This small molecule binds to this protein.
Small molecule (SMILES): CC(=O)N[C@@H]1[C@@H](O)[C@H](O)[C@@H](CO)O[C@H]1O

Sequence of chain 1.B:
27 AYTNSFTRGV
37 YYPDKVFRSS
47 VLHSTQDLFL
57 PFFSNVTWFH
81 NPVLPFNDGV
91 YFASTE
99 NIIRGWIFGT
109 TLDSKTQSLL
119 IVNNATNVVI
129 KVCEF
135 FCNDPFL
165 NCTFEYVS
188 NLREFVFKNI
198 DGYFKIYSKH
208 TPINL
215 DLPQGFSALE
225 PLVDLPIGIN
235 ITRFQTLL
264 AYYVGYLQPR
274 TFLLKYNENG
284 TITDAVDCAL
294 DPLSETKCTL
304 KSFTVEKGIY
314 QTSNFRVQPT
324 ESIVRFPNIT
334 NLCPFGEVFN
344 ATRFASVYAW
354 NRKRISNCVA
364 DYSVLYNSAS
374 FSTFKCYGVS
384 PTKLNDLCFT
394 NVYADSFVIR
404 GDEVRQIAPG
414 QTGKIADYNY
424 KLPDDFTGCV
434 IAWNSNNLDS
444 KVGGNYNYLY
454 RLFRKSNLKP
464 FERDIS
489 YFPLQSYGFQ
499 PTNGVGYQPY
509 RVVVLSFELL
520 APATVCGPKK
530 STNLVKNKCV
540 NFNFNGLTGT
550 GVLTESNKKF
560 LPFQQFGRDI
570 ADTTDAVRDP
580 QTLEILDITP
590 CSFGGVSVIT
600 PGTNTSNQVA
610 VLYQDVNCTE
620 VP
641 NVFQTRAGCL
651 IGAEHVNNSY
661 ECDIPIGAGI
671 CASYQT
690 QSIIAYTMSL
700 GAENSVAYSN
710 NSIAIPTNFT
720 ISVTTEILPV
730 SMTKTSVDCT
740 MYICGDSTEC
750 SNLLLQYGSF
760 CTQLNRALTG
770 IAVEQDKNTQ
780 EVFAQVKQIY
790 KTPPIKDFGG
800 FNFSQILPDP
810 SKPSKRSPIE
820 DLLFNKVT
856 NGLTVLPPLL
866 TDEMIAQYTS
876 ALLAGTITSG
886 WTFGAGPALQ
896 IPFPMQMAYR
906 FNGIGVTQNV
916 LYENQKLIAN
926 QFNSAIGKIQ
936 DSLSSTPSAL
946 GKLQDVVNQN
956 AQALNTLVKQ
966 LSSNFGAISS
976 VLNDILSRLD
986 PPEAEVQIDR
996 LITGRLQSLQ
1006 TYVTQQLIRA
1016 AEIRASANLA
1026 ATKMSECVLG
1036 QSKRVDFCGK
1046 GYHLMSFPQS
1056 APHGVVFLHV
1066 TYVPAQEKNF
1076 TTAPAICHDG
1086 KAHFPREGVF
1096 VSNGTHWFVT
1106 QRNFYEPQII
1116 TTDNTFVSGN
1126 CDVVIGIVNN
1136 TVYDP

Sequence of chain 1.A:
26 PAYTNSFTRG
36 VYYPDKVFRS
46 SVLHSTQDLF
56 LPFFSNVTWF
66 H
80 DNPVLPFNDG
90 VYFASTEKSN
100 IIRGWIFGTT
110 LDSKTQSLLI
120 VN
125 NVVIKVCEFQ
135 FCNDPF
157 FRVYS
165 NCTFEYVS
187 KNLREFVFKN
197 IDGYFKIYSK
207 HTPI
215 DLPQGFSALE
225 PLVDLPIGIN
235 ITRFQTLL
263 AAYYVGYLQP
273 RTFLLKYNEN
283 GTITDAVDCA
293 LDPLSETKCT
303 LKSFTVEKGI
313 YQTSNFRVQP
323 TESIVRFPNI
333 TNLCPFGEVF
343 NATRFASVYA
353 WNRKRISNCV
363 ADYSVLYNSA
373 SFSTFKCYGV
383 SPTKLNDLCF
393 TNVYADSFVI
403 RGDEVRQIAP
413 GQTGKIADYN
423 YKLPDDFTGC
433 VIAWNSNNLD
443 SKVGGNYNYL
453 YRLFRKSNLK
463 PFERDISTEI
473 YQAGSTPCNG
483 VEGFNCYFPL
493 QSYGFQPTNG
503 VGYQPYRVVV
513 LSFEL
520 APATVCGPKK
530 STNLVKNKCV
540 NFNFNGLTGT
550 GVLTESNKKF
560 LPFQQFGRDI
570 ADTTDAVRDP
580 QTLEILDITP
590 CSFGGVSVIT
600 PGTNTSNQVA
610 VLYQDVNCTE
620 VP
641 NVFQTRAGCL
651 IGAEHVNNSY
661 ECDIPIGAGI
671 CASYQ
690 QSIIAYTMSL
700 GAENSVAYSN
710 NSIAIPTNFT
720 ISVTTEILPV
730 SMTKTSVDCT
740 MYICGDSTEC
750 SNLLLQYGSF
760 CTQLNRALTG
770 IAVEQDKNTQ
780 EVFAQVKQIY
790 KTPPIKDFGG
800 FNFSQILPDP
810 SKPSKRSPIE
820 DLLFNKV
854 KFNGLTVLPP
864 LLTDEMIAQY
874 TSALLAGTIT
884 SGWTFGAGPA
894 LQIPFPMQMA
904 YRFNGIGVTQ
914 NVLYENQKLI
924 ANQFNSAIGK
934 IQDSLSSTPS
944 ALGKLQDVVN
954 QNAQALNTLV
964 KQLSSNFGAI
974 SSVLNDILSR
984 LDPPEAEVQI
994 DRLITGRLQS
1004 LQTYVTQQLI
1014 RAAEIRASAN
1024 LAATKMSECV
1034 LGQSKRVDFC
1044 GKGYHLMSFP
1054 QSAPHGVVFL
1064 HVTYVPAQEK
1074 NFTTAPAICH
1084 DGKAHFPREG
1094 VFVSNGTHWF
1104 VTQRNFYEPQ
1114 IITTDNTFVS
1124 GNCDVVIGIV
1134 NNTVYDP

Binding-site contacts:
Ligand atom C3 contacts residue ALA706 of chain 1.A at 3.9 Å (hydrophobic).
Ligand atom N2 contacts residue GLN895 of chain 1.B at 3.6 Å.
Ligand atom O5 contacts residue ASN1074 of chain 1.A at 2.4 Å (h-bond).
Ligand atom C4 contacts residue ALA706 of chain 1.A at 4.1 Å (hydrophobic).
Ligand atom C8 contacts residue GLN895 of chain 1.B at 4.4 Å.
Ligand atom C8 contacts residue GLU1072 of chain 1.A at 3.5 Å.
Ligand atom C5 contacts residue ASN1074 of chain 1.A at 3.7 Å.
Ligand atom O4 contacts residue ALA706 of chain 1.A at 3.9 Å.
Ligand atom O7 contacts residue LYS1073 of chain 1.A at 4.4 Å.
Ligand atom C3 contacts residue ASN1074 of chain 1.A at 3.9 Å.
Ligand atom C8 contacts residue LYS1073 of chain 1.A at 3.7 Å.
Ligand atom C1 contacts residue GLN895 of chain 1.B at 4.1 Å.
Ligand atom C2 contacts residue ASN1074 of chain 1.A at 2.5 Å.
Ligand atom C2 contacts residue GLN895 of chain 1.B at 4.4 Å.
Ligand atom C7 contacts residue ASN1074 of chain 1.A at 3.2 Å.
Ligand atom C7 contacts residue GLN895 of chain 1.B at 4.4 Å.
Ligand atom C7 contacts residue LYS1073 of chain 1.A at 4.4 Å.
Ligand atom C5 contacts residue ALA706 of chain 1.A at 3.9 Å (hydrophobic).
Ligand atom O7 contacts residue ASN1074 of chain 1.A at 3.1 Å (h-bond).
Ligand atom N2 contacts residue ASN1074 of chain 1.A at 2.9 Å (h-bond).
Ligand atom C1 contacts residue ASN1074 of chain 1.A at 1.5 Å.
Ligand atom C4 contacts residue ASN1074 of chain 1.A at 4.3 Å.
Ligand atom C8 contacts residue ASN1074 of chain 1.A at 3.8 Å.
Ligand atom C8 contacts residue ALA713 of chain 1.A at 4.1 Å (hydrophobic).